Binding-site contacts:
Ligand atom O7 contacts residue GLN100 of chain 1.C at 3.2 Å.
Ligand atom O7 contacts residue ASN122 of chain 1.C at 4.4 Å.
Ligand atom C3 contacts residue ASN122 of chain 1.C at 3.8 Å.
Ligand atom C4 contacts residue ASN122 of chain 1.C at 4.2 Å.
Ligand atom N2 contacts residue ASN122 of chain 1.C at 2.9 Å (h-bond).
Ligand atom C1 contacts residue ASN122 of chain 1.C at 1.4 Å.
Ligand atom C8 contacts residue ASN122 of chain 1.C at 3.5 Å.
Ligand atom O7 contacts residue SER120 of chain 1.C at 3.6 Å (h-bond).
Ligand atom O6 contacts residue ASN122 of chain 1.C at 4.5 Å.
Ligand atom C7 contacts residue GLN100 of chain 1.C at 4.1 Å.
Ligand atom C8 contacts residue LYS133 of chain 1.C at 3.9 Å.
Ligand atom O5 contacts residue ASN122 of chain 1.C at 2.3 Å (h-bond).
Ligand atom C5 contacts residue ASN122 of chain 1.C at 3.6 Å.
Ligand atom O7 contacts residue PHE121 of chain 1.C at 4.0 Å.
Ligand atom C7 contacts residue PHE121 of chain 1.C at 4.5 Å (hydrophobic).
Ligand atom C2 contacts residue ASN122 of chain 1.C at 2.4 Å.
Ligand atom C7 contacts residue ASN122 of chain 1.C at 3.4 Å.

Sequence of chain 1.C:
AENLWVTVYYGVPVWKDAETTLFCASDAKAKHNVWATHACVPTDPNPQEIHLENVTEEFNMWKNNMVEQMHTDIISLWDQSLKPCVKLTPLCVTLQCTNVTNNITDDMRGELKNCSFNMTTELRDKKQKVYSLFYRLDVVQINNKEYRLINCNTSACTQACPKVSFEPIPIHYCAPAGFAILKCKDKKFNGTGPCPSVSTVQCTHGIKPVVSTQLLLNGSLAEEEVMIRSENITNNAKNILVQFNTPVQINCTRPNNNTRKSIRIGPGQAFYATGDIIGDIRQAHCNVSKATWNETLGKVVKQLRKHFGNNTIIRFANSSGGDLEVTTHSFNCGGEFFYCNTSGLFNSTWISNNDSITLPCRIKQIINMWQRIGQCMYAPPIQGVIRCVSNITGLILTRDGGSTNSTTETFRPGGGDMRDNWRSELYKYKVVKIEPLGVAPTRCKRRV

A small-molecule ligand and the protein it binds are described below.
Small molecule (SMILES): CC(=O)N[C@H]1[C@H](O[C@H]2[C@H](O)[C@@H](NC(C)=O)CO[C@@H]2CO)O[C@H](CO)[C@@H](O)[C@@H]1O